Sequence of chain 2.A:
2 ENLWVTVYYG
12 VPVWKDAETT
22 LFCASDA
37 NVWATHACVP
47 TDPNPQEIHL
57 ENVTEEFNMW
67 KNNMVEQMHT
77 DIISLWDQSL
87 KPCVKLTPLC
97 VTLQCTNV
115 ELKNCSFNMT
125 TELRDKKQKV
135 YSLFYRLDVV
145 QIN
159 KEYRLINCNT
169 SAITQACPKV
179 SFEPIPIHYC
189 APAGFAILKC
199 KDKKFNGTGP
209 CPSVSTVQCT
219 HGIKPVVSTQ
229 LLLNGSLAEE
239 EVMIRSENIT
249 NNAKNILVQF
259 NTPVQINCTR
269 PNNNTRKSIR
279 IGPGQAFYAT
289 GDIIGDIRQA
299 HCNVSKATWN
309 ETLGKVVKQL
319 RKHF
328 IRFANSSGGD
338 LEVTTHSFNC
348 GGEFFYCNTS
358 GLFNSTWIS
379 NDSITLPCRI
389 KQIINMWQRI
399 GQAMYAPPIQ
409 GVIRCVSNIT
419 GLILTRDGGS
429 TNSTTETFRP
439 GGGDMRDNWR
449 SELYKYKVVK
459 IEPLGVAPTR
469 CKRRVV

The small molecule below binds the protein below.
Small molecule (SMILES): CC(=O)N[C@H]1[C@H](O[C@H]2[C@H](O)[C@@H](NC(C)=O)CO[C@@H]2CO)O[C@H](CO)[C@@H](O[C@@H]2O[C@H](CO)[C@@H](O)[C@H](O)[C@@H]2O)[C@@H]1O

Binding-site contacts:
Ligand atom O7 contacts residue ASN332 of chain 2.A at 2.7 Å (h-bond).
Ligand atom C7 contacts residue SER357 of chain 2.A at 4.2 Å.
Ligand atom O7 contacts residue ASN355 of chain 2.A at 2.7 Å (h-bond).
Ligand atom C7 contacts residue ASN355 of chain 2.A at 3.0 Å.
Ligand atom C2 contacts residue ASN355 of chain 2.A at 4.1 Å.
Ligand atom C8 contacts residue SER333 of chain 2.A at 3.9 Å.
Ligand atom C8 contacts residue THR341 of chain 2.A at 3.6 Å.
Ligand atom C5 contacts residue ASN332 of chain 2.A at 3.6 Å.
Ligand atom O5 contacts residue ASN332 of chain 2.A at 2.3 Å (h-bond).
Ligand atom C8 contacts residue ASN355 of chain 2.A at 3.5 Å.
Ligand atom N2 contacts residue ASN355 of chain 2.A at 3.6 Å.
Ligand atom C4 contacts residue ASN332 of chain 2.A at 4.2 Å.
Ligand atom C2 contacts residue SER357 of chain 2.A at 4.1 Å.
Ligand atom C2 contacts residue ASN332 of chain 2.A at 2.5 Å.
Ligand atom C7 contacts residue ASN332 of chain 2.A at 3.1 Å.
Ligand atom C7 contacts residue SER333 of chain 2.A at 4.4 Å.
Ligand atom O5 contacts residue SER357 of chain 2.A at 4.5 Å.
Ligand atom C3 contacts residue ASN332 of chain 2.A at 3.9 Å.
Ligand atom C8 contacts residue THR356 of chain 2.A at 4.1 Å.
Ligand atom O7 contacts residue THR356 of chain 2.A at 3.8 Å.
Ligand atom C1 contacts residue ASN332 of chain 2.A at 1.4 Å.
Ligand atom N2 contacts residue SER333 of chain 2.A at 4.2 Å.
Ligand atom C8 contacts residue ASN332 of chain 2.A at 4.4 Å.
Ligand atom C7 contacts residue THR356 of chain 2.A at 4.5 Å.
Ligand atom O7 contacts residue SER357 of chain 2.A at 3.0 Å (h-bond).
Ligand atom N2 contacts residue ASN332 of chain 2.A at 3.1 Å (h-bond).
Ligand atom C1 contacts residue SER357 of chain 2.A at 4.0 Å.